A protein and the small-molecule ligand that binds it are described below.
Small molecule (SMILES): CC(=O)N[C@@H]1[C@@H](O)[C@H](O)[C@@H](CO)O[C@H]1O

Binding-site contacts:
Ligand atom O1 contacts residue VAL31 of chain 3.D at 3.4 Å (h-bond).
Ligand atom C7 contacts residue SER70 of chain 3.D at 4.4 Å.
Ligand atom O4 contacts residue NAG1 of chain 3.X at 3.0 Å.
Ligand atom O5 contacts residue MET33 of chain 3.D at 4.2 Å.
Ligand atom C8 contacts residue ASN69 of chain 3.D at 3.4 Å.
Ligand atom C2 contacts residue ASN69 of chain 3.D at 4.2 Å.
Ligand atom O6 contacts residue NAG1 of chain 3.X at 3.0 Å.
Ligand atom O1 contacts residue SER70 of chain 3.D at 4.2 Å.
Ligand atom C2 contacts residue VAL31 of chain 3.D at 4.0 Å (hydrophobic).
Ligand atom C6 contacts residue MET33 of chain 3.D at 3.5 Å (hydrophobic).
Ligand atom C3 contacts residue NAG1 of chain 3.X at 3.7 Å.
Ligand atom O4 contacts residue VAL31 of chain 3.D at 3.3 Å.
Ligand atom O3 contacts residue VAL31 of chain 3.D at 3.6 Å.
Ligand atom C8 contacts residue SER70 of chain 3.D at 3.7 Å.
Ligand atom C6 contacts residue NAG1 of chain 3.X at 4.3 Å.
Ligand atom O1 contacts residue ASN69 of chain 3.D at 2.1 Å (h-bond).
Ligand atom C6 contacts residue LEU24 of chain 3.D at 4.5 Å (hydrophobic).
Ligand atom C4 contacts residue VAL31 of chain 3.D at 3.8 Å (hydrophobic).
Ligand atom N2 contacts residue VAL31 of chain 3.D at 4.0 Å.
Ligand atom C8 contacts residue ARG57 of chain 3.D at 4.2 Å.
Ligand atom C5 contacts residue MET33 of chain 3.D at 3.7 Å (hydrophobic).
Ligand atom C5 contacts residue VAL31 of chain 3.D at 4.2 Å (hydrophobic).
Ligand atom C1 contacts residue ASN69 of chain 3.D at 2.7 Å.
Ligand atom O1 contacts residue MET33 of chain 3.D at 3.9 Å.
Ligand atom O7 contacts residue ASN69 of chain 3.D at 3.8 Å.
Ligand atom O3 contacts residue NAG1 of chain 3.X at 2.6 Å (h-bond).
Ligand atom C1 contacts residue VAL31 of chain 3.D at 4.3 Å (hydrophobic).
Ligand atom C4 contacts residue NAG1 of chain 3.X at 3.2 Å.
Ligand atom C3 contacts residue VAL31 of chain 3.D at 3.0 Å (hydrophobic).
Ligand atom C5 contacts residue NAG1 of chain 3.X at 4.4 Å.
Ligand atom C7 contacts residue ASN69 of chain 3.D at 3.8 Å.
Ligand atom N2 contacts residue ASN69 of chain 3.D at 4.3 Å.
Ligand atom C6 contacts residue ASN69 of chain 3.D at 4.4 Å.
Ligand atom O5 contacts residue ASN69 of chain 3.D at 2.8 Å (h-bond).
Ligand atom C5 contacts residue ASN69 of chain 3.D at 3.7 Å.

Sequence of chain 3.D:
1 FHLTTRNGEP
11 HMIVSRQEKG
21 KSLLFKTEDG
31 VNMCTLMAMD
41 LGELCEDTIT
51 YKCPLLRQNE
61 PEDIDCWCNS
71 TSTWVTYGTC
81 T